A protein and the small-molecule ligand that binds it are described below.
Small molecule (SMILES): CC1(C)C=C(CSS(C)(=O)=O)C(C)(C)N1[O]

Sequence of chain 2.C:
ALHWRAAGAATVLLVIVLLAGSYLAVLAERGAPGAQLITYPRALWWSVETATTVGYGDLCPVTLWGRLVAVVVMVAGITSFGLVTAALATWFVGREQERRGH

Binding-site contacts:
Ligand atom C9 contacts residue ASP58 of chain 4.C at 4.3 Å.
Ligand atom C2 contacts residue CYS60 of chain 2.C at 3.8 Å (hydrophobic).
Ligand atom S1 contacts residue GLY57 of chain 2.C at 3.7 Å.
Ligand atom C7 contacts residue ASP58 of chain 2.C at 4.0 Å.
Ligand atom C3 contacts residue CYS60 of chain 2.C at 4.0 Å (hydrophobic).
Ligand atom C4 contacts residue GLY57 of chain 2.C at 3.1 Å.
Ligand atom S1 contacts residue TYR56 of chain 4.C at 4.1 Å.
Ligand atom C4 contacts residue ASP58 of chain 2.C at 4.0 Å.
Ligand atom C4 contacts residue LEU59 of chain 2.C at 3.8 Å (hydrophobic).
Ligand atom S1 contacts residue ASP58 of chain 4.C at 4.0 Å.
Ligand atom C7 contacts residue GLN36 of chain 2.C at 3.4 Å.
Ligand atom C7 contacts residue GLY57 of chain 2.C at 4.4 Å.
Ligand atom C4 contacts residue CYS60 of chain 2.C at 3.2 Å (hydrophobic).
Ligand atom C2 contacts residue ASP58 of chain 4.C at 4.3 Å.
Ligand atom C3 contacts residue GLY57 of chain 2.C at 3.9 Å.
Ligand atom S1 contacts residue CYS60 of chain 2.C at 2.0 Å (h-bond).
Ligand atom O1 contacts residue ARG93 of chain 2.B at 4.0 Å.
Ligand atom C6 contacts residue GLY57 of chain 2.C at 3.4 Å.
Ligand atom S1 contacts residue LEU59 of chain 2.C at 4.0 Å.
Ligand atom C7 contacts residue ARG93 of chain 2.B at 4.1 Å.
Ligand atom C5 contacts residue GLY57 of chain 2.C at 4.1 Å.

Sequence of chain 2.B:
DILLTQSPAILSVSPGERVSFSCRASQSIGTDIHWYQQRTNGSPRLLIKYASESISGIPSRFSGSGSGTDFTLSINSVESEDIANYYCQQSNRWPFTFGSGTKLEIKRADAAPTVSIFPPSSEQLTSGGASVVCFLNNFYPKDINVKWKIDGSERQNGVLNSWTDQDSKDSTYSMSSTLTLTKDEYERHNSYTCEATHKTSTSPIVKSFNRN

Sequence of chain 4.C:
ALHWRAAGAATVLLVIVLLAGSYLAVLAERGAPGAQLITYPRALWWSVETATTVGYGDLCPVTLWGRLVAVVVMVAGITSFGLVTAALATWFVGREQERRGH